Sequence of chain 1.D:
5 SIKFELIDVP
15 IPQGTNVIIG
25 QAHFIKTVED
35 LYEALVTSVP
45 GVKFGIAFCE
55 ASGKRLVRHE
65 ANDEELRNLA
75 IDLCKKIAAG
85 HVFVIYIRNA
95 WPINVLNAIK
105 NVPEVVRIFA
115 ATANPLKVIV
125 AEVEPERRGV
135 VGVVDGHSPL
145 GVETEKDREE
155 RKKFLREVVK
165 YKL

Sequence of chain 1.E:
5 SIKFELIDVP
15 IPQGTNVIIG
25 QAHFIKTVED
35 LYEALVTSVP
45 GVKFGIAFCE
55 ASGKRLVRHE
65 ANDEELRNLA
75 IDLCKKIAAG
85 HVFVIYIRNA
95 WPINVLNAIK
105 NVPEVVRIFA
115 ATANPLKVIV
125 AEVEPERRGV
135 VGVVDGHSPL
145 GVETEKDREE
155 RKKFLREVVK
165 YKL

The small molecule below binds the protein below.
Small molecule (SMILES): Nc1ncnc2c1ncn2[C@@H]1O[C@H](CO)[C@@H](O)[C@H]1O

Binding-site contacts:
Ligand atom C6 contacts residue TRP95 of chain 1.E at 3.5 Å (hydrophobic).
Ligand atom C4 contacts residue TRP95 of chain 1.E at 3.4 Å (hydrophobic).
Ligand atom N3 contacts residue TRP95 of chain 1.E at 3.6 Å.
Ligand atom N6 contacts residue TYR165 of chain 1.E at 3.5 Å (h-bond).
Ligand atom N9 contacts residue TRP95 of chain 1.E at 3.8 Å.
Ligand atom C4 contacts residue PHE28 of chain 1.D at 3.2 Å (hydrophobic).
Ligand atom O3' contacts residue THR116 of chain 1.E at 3.7 Å.
Ligand atom O2' contacts residue HIS27 of chain 1.D at 3.7 Å.
Ligand atom O3' contacts residue ALA117 of chain 1.E at 3.0 Å (h-bond).
Ligand atom N6 contacts residue TRP95 of chain 1.E at 3.7 Å.
Ligand atom O2' contacts residue ALA117 of chain 1.E at 3.6 Å.
Ligand atom N7 contacts residue TRP95 of chain 1.E at 3.6 Å.
Ligand atom C5 contacts residue PHE28 of chain 1.D at 3.2 Å (hydrophobic).
Ligand atom O2' contacts residue ASN20 of chain 1.E at 2.6 Å (h-bond).
Ligand atom N1 contacts residue TYR165 of chain 1.E at 2.5 Å (h-bond).
Ligand atom C1' contacts residue HIS27 of chain 1.D at 3.9 Å.
Ligand atom C1' contacts residue PHE28 of chain 1.D at 3.6 Å (hydrophobic).
Ligand atom N3 contacts residue PHE28 of chain 1.D at 3.6 Å.
Ligand atom C5' contacts residue SER56 of chain 1.D at 3.9 Å.
Ligand atom C2 contacts residue TYR165 of chain 1.E at 3.3 Å (hydrophobic).
Ligand atom C2 contacts residue TRP95 of chain 1.E at 3.3 Å (hydrophobic).
Ligand atom C2 contacts residue ILE97 of chain 1.E at 3.7 Å (hydrophobic).
Ligand atom N1 contacts residue PHE28 of chain 1.D at 3.8 Å.
Ligand atom C8 contacts residue TRP95 of chain 1.E at 3.8 Å (hydrophobic).
Ligand atom O5' contacts residue PHE28 of chain 1.D at 3.6 Å.
Ligand atom O2' contacts residue THR116 of chain 1.E at 3.9 Å.
Ligand atom N9 contacts residue PHE28 of chain 1.D at 3.2 Å.
Ligand atom C6 contacts residue TYR165 of chain 1.E at 3.4 Å (hydrophobic).
Ligand atom C2' contacts residue ASN20 of chain 1.E at 3.4 Å.
Ligand atom C5 contacts residue TRP95 of chain 1.E at 3.5 Å (hydrophobic).
Ligand atom C8 contacts residue PHE28 of chain 1.D at 3.7 Å (hydrophobic).
Ligand atom O4' contacts residue HIS27 of chain 1.D at 4.0 Å.
Ligand atom N6 contacts residue VAL163 of chain 1.E at 3.6 Å.
Ligand atom N7 contacts residue PHE28 of chain 1.D at 3.5 Å.
Ligand atom C6 contacts residue PHE28 of chain 1.D at 3.7 Å (hydrophobic).
Ligand atom O4' contacts residue PHE28 of chain 1.D at 3.1 Å.
Ligand atom O5' contacts residue HIS85 of chain 1.D at 3.5 Å (h-bond).
Ligand atom C2 contacts residue PHE28 of chain 1.D at 3.8 Å (hydrophobic).
Ligand atom O3' contacts residue ASN118 of chain 1.E at 3.8 Å.
Ligand atom N1 contacts residue TRP95 of chain 1.E at 3.5 Å.